This protein binds this small molecule.
Small molecule (SMILES): C[C@]1(CC(=O)O)C=CC(=O)O1

Binding-site contacts:
Ligand atom CAK contacts residue HIS35 of chain 1.C at 4.3 Å.
Ligand atom OAD contacts residue ILE104 of chain 1.C at 4.2 Å.
Ligand atom CAA contacts residue PHE97 of chain 1.C at 4.4 Å (hydrophobic).
Ligand atom OAH contacts residue TYR48 of chain 1.C at 3.7 Å.
Ligand atom CAI contacts residue ILE104 of chain 1.C at 4.4 Å (hydrophobic).
Ligand atom CAF contacts residue LEU107 of chain 1.C at 4.0 Å (hydrophobic).
Ligand atom OAD contacts residue PHE97 of chain 1.C at 4.0 Å.
Ligand atom OAC contacts residue GLY74 of chain 1.C at 4.3 Å.
Ligand atom CAI contacts residue HIS35 of chain 1.C at 3.8 Å.
Ligand atom CAI contacts residue PHE97 of chain 1.C at 3.8 Å (hydrophobic).
Ligand atom OAB contacts residue GLY100 of chain 1.C at 3.5 Å.
Ligand atom OAD contacts residue GLY100 of chain 1.C at 4.3 Å.
Ligand atom OAD contacts residue LEU107 of chain 1.C at 4.4 Å.
Ligand atom CAA contacts residue CYS76 of chain 1.C at 3.4 Å (hydrophobic).
Ligand atom OAC contacts residue LEU17 of chain 1.C at 3.7 Å.
Ligand atom CAE contacts residue LEU107 of chain 1.C at 3.9 Å (hydrophobic).
Ligand atom OAC contacts residue TYR48 of chain 1.C at 2.9 Å (h-bond).
Ligand atom CAJ contacts residue TYR48 of chain 1.C at 3.7 Å (hydrophobic).
Ligand atom OAB contacts residue HIS35 of chain 1.C at 3.0 Å (h-bond).
Ligand atom CAA contacts residue TYR15 of chain 1.C at 3.9 Å (hydrophobic).
Ligand atom CAG contacts residue PHE97 of chain 1.C at 3.3 Å (hydrophobic).
Ligand atom CAF contacts residue TYR15 of chain 1.C at 3.8 Å (hydrophobic).
Ligand atom CAJ contacts residue HIS35 of chain 1.C at 4.4 Å.
Ligand atom CAG contacts residue TRP96 of chain 1.C at 4.1 Å (hydrophobic).
Ligand atom CAG contacts residue HIS35 of chain 1.C at 4.0 Å.
Ligand atom OAB contacts residue PHE97 of chain 1.C at 3.6 Å.
Ligand atom CAA contacts residue TYR87 of chain 1.C at 3.9 Å (hydrophobic).
Ligand atom CAJ contacts residue ILE104 of chain 1.C at 4.0 Å (hydrophobic).
Ligand atom CAA contacts residue TRP96 of chain 1.C at 4.0 Å (hydrophobic).
Ligand atom OAC contacts residue ILE104 of chain 1.C at 3.9 Å.
Ligand atom OAB contacts residue TRP96 of chain 1.C at 3.7 Å.
Ligand atom CAI contacts residue GLY100 of chain 1.C at 4.3 Å.
Ligand atom CAA contacts residue TYR48 of chain 1.C at 4.4 Å (hydrophobic).
Ligand atom OAH contacts residue TRP96 of chain 1.C at 4.3 Å.
Ligand atom OAH contacts residue HIS35 of chain 1.C at 3.5 Å (h-bond).
Ligand atom CAE contacts residue TYR15 of chain 1.C at 3.6 Å (hydrophobic).
Ligand atom OAB contacts residue ILE104 of chain 1.C at 4.4 Å.
Ligand atom CAE contacts residue LEU17 of chain 1.C at 4.4 Å (hydrophobic).
Ligand atom OAC contacts residue HIS35 of chain 1.C at 4.2 Å.
Ligand atom CAE contacts residue ILE104 of chain 1.C at 4.1 Å (hydrophobic).

Sequence of chain 1.C:
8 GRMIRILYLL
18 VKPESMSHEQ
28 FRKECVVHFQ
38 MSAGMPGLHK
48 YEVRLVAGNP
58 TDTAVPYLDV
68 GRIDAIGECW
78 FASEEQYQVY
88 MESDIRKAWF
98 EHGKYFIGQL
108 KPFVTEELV